Sequence of chain 53.C:
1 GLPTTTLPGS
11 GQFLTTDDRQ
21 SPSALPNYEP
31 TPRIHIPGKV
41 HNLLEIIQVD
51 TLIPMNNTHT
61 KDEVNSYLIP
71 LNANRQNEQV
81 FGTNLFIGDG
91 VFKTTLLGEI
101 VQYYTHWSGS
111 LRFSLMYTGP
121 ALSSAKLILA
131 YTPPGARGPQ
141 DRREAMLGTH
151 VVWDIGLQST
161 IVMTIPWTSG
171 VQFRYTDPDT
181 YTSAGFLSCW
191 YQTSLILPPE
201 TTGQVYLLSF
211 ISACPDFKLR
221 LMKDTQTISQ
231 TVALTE

Sequence of chain 53.A:
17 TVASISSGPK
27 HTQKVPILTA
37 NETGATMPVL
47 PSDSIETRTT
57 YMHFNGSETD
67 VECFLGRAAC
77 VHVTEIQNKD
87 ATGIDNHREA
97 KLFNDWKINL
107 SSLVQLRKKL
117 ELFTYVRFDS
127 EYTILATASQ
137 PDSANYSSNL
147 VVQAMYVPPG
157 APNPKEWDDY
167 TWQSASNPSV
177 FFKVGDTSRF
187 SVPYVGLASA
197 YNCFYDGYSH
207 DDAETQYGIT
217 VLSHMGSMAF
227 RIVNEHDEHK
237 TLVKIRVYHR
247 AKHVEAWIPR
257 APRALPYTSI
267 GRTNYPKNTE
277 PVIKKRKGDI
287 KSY

Binding-site contacts:
Ligand atom N3A contacts residue ALA24 of chain 53.C at 3.8 Å.
Ligand atom O1B contacts residue ILE104 of chain 53.A at 3.9 Å.
Ligand atom C5C contacts residue VAL191 of chain 53.A at 3.8 Å (hydrophobic).
Ligand atom C6B contacts residue TYR128 of chain 53.A at 3.3 Å (hydrophobic).
Ligand atom C4B contacts residue PHE186 of chain 53.A at 3.6 Å (hydrophobic).
Ligand atom C4A contacts residue PRO174 of chain 53.A at 3.1 Å (hydrophobic).
Ligand atom C5A contacts residue VAL176 of chain 53.A at 3.6 Å (hydrophobic).
Ligand atom C5 contacts residue LEU106 of chain 53.A at 3.8 Å (hydrophobic).
Ligand atom C5B contacts residue TYR128 of chain 53.A at 4.0 Å (hydrophobic).
Ligand atom C2A contacts residue PHE186 of chain 53.A at 3.3 Å (hydrophobic).
Ligand atom C2C contacts residue TYR197 of chain 53.A at 3.7 Å (hydrophobic).
Ligand atom C5B contacts residue MET224 of chain 53.A at 3.9 Å (hydrophobic).
Ligand atom O1 contacts residue MET221 of chain 53.A at 3.8 Å.
Ligand atom C1C contacts residue LEU106 of chain 53.A at 3.8 Å (hydrophobic).
Ligand atom C3C contacts residue TYR128 of chain 53.A at 3.4 Å (hydrophobic).
Ligand atom C4 contacts residue TYR197 of chain 53.A at 3.8 Å (hydrophobic).
Ligand atom C1B contacts residue VAL188 of chain 53.A at 3.8 Å (hydrophobic).
Ligand atom C6B contacts residue ILE104 of chain 53.A at 3.6 Å (hydrophobic).
Ligand atom C4C contacts residue VAL191 of chain 53.A at 3.0 Å (hydrophobic).
Ligand atom C4C contacts residue VAL188 of chain 53.A at 3.7 Å (hydrophobic).
Ligand atom N2 contacts residue LEU106 of chain 53.A at 3.8 Å.
Ligand atom C2C contacts residue MET221 of chain 53.A at 3.8 Å (hydrophobic).
Ligand atom C5A contacts residue ALA150 of chain 53.A at 3.6 Å (hydrophobic).
Ligand atom C4B contacts residue TYR152 of chain 53.A at 3.8 Å (hydrophobic).
Ligand atom N3A contacts residue PRO174 of chain 53.A at 3.7 Å.
Ligand atom N3A contacts residue PHE186 of chain 53.A at 4.0 Å.
Ligand atom O1A contacts residue PHE186 of chain 53.A at 3.0 Å.
Ligand atom O1B contacts residue TYR128 of chain 53.A at 3.4 Å (h-bond).
Ligand atom C5A contacts residue PHE186 of chain 53.A at 3.5 Å (hydrophobic).
Ligand atom N3A contacts residue TYR152 of chain 53.A at 3.5 Å.
Ligand atom C4 contacts residue LEU106 of chain 53.A at 3.9 Å (hydrophobic).
Ligand atom C1C contacts residue TYR128 of chain 53.A at 3.7 Å (hydrophobic).
Ligand atom C3B contacts residue TYR152 of chain 53.A at 3.7 Å (hydrophobic).
Ligand atom C1B contacts residue ILE104 of chain 53.A at 4.0 Å (hydrophobic).
Ligand atom C5B contacts residue PHE186 of chain 53.A at 3.9 Å (hydrophobic).
Ligand atom C2A contacts residue TYR152 of chain 53.A at 3.6 Å (hydrophobic).
Ligand atom O1 contacts residue LEU106 of chain 53.A at 3.8 Å.
Ligand atom C2B contacts residue VAL188 of chain 53.A at 3.5 Å (hydrophobic).
Ligand atom C3B contacts residue VAL188 of chain 53.A at 3.8 Å (hydrophobic).
Ligand atom C1B contacts residue TYR128 of chain 53.A at 3.6 Å (hydrophobic).

The small molecule below binds the protein below.
Small molecule (SMILES): Cc1cc(CCCCCOc2ccc(C3=NCCO3)cc2)on1